This small molecule binds to this protein.
Small molecule (SMILES): CCNC(=O)c1cc2c(-c3ccc(Cl)cc3Cl)nc(N)nc2s1

Binding-site contacts:
Ligand atom N1 contacts residue ASN51 of chain 1.A at 3.9 Å.
Ligand atom C16 contacts residue GLY97 of chain 1.A at 3.5 Å.
Ligand atom C15 contacts residue ILE96 of chain 1.A at 3.9 Å (hydrophobic).
Ligand atom C19 contacts residue PHE138 of chain 1.A at 3.4 Å (hydrophobic).
Ligand atom C15 contacts residue GLY97 of chain 1.A at 3.9 Å.
Ligand atom O13 contacts residue ASN106 of chain 1.A at 3.5 Å (h-bond).
Ligand atom C17 contacts residue ASN51 of chain 1.A at 3.9 Å.
Ligand atom C21 contacts residue PHE138 of chain 1.A at 4.0 Å (hydrophobic).
Ligand atom S9 contacts residue ILE96 of chain 1.A at 3.5 Å.
Ligand atom C4 contacts residue ASP93 of chain 1.A at 3.9 Å.
Ligand atom C18 contacts residue ASN106 of chain 1.A at 4.0 Å.
Ligand atom C16 contacts residue HIS154 of chain 1.A at 4.0 Å.
Ligand atom CL2 contacts residue PHE138 of chain 1.A at 4.0 Å.
Ligand atom CL1 contacts residue ASN106 of chain 1.A at 3.6 Å.
Ligand atom CL1 contacts residue TYR139 of chain 1.A at 3.5 Å.
Ligand atom N14 contacts residue ILE96 of chain 1.A at 3.4 Å.
Ligand atom C11 contacts residue ASN51 of chain 1.A at 4.0 Å.
Ligand atom C16 contacts residue ASP102 of chain 1.A at 2.9 Å.
Ligand atom C19 contacts residue LEU107 of chain 1.A at 3.8 Å (hydrophobic).
Ligand atom N3 contacts residue ALA55 of chain 1.A at 3.4 Å.
Ligand atom S9 contacts residue ALA55 of chain 1.A at 3.8 Å.
Ligand atom CL2 contacts residue VAL150 of chain 1.A at 3.8 Å.
Ligand atom CL1 contacts residue PHE138 of chain 1.A at 3.4 Å.
Ligand atom C20 contacts residue PHE138 of chain 1.A at 3.3 Å (hydrophobic).
Ligand atom C7 contacts residue ASN106 of chain 1.A at 3.5 Å.
Ligand atom C7 contacts residue MET98 of chain 1.A at 3.7 Å (hydrophobic).
Ligand atom N10 contacts residue SER52 of chain 1.A at 3.9 Å.
Ligand atom N10 contacts residue THR184 of chain 1.A at 3.7 Å.
Ligand atom N10 contacts residue ASP93 of chain 1.A at 2.8 Å (salt-bridge).
Ligand atom C17 contacts residue ASN106 of chain 1.A at 3.9 Å.
Ligand atom C21 contacts residue LEU107 of chain 1.A at 3.7 Å (hydrophobic).
Ligand atom N3 contacts residue THR184 of chain 1.A at 3.7 Å.
Ligand atom S9 contacts residue GLY97 of chain 1.A at 3.7 Å.
Ligand atom C20 contacts residue LEU107 of chain 1.A at 3.3 Å (hydrophobic).
Ligand atom C5 contacts residue ALA55 of chain 1.A at 3.8 Å (hydrophobic).
Ligand atom CL2 contacts residue MET98 of chain 1.A at 3.9 Å.
Ligand atom N14 contacts residue GLY97 of chain 1.A at 3.2 Å (h-bond).
Ligand atom C6 contacts residue MET98 of chain 1.A at 4.0 Å (hydrophobic).
Ligand atom C12 contacts residue MET98 of chain 1.A at 3.7 Å (hydrophobic).
Ligand atom C8 contacts residue MET98 of chain 1.A at 3.5 Å (hydrophobic).

Sequence of chain 1.A:
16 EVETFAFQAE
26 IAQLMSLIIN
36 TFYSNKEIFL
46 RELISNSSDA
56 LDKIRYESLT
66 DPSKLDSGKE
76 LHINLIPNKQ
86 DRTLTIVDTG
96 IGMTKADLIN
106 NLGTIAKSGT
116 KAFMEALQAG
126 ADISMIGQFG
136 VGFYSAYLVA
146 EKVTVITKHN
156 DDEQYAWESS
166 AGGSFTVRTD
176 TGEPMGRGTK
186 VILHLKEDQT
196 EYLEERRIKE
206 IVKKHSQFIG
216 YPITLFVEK